Binding-site contacts:
Ligand atom C35 contacts residue ILE111 of chain 1.B at 3.8 Å (hydrophobic).
Ligand atom C11 contacts residue TYR102 of chain 1.B at 3.4 Å (hydrophobic).
Ligand atom C1 contacts residue TYR102 of chain 1.B at 3.4 Å (hydrophobic).
Ligand atom C27 contacts residue TYR102 of chain 1.B at 3.7 Å (hydrophobic).
Ligand atom C4 contacts residue TRP79 of chain 1.B at 3.8 Å (hydrophobic).
Ligand atom O4 contacts residue TYR46 of chain 1.B at 3.4 Å.
Ligand atom O1 contacts residue TYR102 of chain 1.B at 3.5 Å (h-bond).
Ligand atom C36 contacts residue ARG62 of chain 1.B at 3.5 Å.
Ligand atom O2 contacts residue TYR102 of chain 1.B at 3.8 Å.
Ligand atom O3 contacts residue TYR102 of chain 1.B at 2.6 Å (h-bond).
Ligand atom C14 contacts residue ASP57 of chain 1.B at 3.7 Å.
Ligand atom N7 contacts residue TYR102 of chain 1.B at 3.6 Å.
Ligand atom O6 contacts residue ASP57 of chain 1.B at 3.0 Å (salt-bridge).
Ligand atom O5 contacts residue TYR46 of chain 1.B at 3.8 Å.
Ligand atom C5 contacts residue PHE66 of chain 1.B at 3.8 Å (hydrophobic).
Ligand atom C45 contacts residue ALA101 of chain 1.B at 3.6 Å (hydrophobic).
Ligand atom O4 contacts residue PHE56 of chain 1.B at 3.6 Å.
Ligand atom C3 contacts residue TRP79 of chain 1.B at 3.5 Å (hydrophobic).
Ligand atom O4 contacts residue PHE119 of chain 1.B at 3.8 Å.
Ligand atom O10 contacts residue GLU74 of chain 1.B at 3.1 Å (salt-bridge).
Ligand atom O5 contacts residue ASP57 of chain 1.B at 3.2 Å (salt-bridge).
Ligand atom C2 contacts residue TYR102 of chain 1.B at 3.5 Å (hydrophobic).
Ligand atom C29 contacts residue TYR102 of chain 1.B at 3.9 Å (hydrophobic).
Ligand atom O3 contacts residue PHE119 of chain 1.B at 3.6 Å.
Ligand atom C5 contacts residue TYR46 of chain 1.B at 3.8 Å (hydrophobic).
Ligand atom C10 contacts residue ASP57 of chain 1.B at 3.5 Å.
Ligand atom O2 contacts residue VAL75 of chain 1.B at 3.2 Å.
Ligand atom C42 contacts residue TYR102 of chain 1.B at 3.3 Å (hydrophobic).
Ligand atom C4 contacts residue PHE66 of chain 1.B at 3.5 Å (hydrophobic).
Ligand atom C15 contacts residue ASP57 of chain 1.B at 3.9 Å.
Ligand atom C36 contacts residue PHE66 of chain 1.B at 3.9 Å (hydrophobic).
Ligand atom C8 contacts residue TYR102 of chain 1.B at 3.2 Å (hydrophobic).
Ligand atom C4 contacts residue VAL75 of chain 1.B at 3.8 Å (hydrophobic).
Ligand atom C9 contacts residue ASP57 of chain 1.B at 3.8 Å.
Ligand atom C6 contacts residue TYR46 of chain 1.B at 3.8 Å (hydrophobic).
Ligand atom C41 contacts residue PHE66 of chain 1.B at 3.5 Å (hydrophobic).
Ligand atom C44 contacts residue ARG62 of chain 1.B at 3.4 Å.
Ligand atom O4 contacts residue ASP57 of chain 1.B at 3.3 Å (salt-bridge).
Ligand atom O2 contacts residue ILE76 of chain 1.B at 3.0 Å (h-bond).
Ligand atom C35 contacts residue TYR102 of chain 1.B at 3.4 Å (hydrophobic).

A protein and the small-molecule ligand that binds it are described below.
Small molecule (SMILES): C=CC[C@@H]1/C=C(\C)C[C@H](C)C[C@H](OC)[C@H]2O[C@@](O)(C(=O)C(=O)N3CCCC[C@H]3C(=O)O[C@H](/C(C)=C/[C@@H]3CC[C@@H](O)[C@H](OC)C3)[C@H](C)[C@@H](O)CC1=O)[C@H](C)C[C@@H]2OC

Sequence of chain 1.B:
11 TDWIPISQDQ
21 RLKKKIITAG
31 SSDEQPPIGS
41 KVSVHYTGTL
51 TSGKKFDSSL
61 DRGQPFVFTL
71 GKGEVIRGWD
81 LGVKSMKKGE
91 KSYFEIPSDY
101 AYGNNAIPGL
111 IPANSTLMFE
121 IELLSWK